Sequence of chain 1.B:
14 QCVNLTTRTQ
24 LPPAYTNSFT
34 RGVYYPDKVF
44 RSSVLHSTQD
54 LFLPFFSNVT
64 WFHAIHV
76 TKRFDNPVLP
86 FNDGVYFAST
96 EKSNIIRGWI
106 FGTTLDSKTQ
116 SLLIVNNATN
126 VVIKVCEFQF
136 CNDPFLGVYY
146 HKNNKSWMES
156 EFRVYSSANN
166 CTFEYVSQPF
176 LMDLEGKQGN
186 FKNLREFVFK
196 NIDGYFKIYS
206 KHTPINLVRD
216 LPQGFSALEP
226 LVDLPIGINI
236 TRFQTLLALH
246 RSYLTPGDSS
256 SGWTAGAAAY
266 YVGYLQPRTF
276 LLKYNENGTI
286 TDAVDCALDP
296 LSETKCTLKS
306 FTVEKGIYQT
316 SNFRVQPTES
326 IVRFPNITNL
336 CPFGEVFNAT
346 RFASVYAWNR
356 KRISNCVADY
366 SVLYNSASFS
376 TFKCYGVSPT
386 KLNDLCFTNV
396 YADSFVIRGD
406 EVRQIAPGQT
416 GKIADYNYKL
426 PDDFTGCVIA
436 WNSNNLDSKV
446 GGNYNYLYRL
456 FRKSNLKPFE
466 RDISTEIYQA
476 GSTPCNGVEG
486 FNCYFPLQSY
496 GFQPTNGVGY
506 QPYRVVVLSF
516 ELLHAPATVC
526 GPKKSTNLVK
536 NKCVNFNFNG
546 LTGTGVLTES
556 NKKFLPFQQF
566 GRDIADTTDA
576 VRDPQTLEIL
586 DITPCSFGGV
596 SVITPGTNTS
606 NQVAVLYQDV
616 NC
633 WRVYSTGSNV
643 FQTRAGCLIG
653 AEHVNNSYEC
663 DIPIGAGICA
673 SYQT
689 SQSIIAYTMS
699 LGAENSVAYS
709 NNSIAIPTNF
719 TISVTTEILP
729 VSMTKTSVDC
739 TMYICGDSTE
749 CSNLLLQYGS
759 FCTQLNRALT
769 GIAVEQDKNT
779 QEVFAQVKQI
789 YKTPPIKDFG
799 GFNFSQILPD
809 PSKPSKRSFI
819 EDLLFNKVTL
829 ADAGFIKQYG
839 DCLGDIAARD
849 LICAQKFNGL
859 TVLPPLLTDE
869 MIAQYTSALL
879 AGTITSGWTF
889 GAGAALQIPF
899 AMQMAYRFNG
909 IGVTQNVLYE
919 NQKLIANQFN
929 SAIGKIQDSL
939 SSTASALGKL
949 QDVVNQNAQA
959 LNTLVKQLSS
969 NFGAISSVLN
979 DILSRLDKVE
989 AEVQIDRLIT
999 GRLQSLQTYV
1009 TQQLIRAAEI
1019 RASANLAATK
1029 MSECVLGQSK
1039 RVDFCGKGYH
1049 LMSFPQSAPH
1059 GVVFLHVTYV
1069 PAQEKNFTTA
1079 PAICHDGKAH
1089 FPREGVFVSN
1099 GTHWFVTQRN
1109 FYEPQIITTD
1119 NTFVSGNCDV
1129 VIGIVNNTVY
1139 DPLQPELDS

Sequence of chain 1.C:
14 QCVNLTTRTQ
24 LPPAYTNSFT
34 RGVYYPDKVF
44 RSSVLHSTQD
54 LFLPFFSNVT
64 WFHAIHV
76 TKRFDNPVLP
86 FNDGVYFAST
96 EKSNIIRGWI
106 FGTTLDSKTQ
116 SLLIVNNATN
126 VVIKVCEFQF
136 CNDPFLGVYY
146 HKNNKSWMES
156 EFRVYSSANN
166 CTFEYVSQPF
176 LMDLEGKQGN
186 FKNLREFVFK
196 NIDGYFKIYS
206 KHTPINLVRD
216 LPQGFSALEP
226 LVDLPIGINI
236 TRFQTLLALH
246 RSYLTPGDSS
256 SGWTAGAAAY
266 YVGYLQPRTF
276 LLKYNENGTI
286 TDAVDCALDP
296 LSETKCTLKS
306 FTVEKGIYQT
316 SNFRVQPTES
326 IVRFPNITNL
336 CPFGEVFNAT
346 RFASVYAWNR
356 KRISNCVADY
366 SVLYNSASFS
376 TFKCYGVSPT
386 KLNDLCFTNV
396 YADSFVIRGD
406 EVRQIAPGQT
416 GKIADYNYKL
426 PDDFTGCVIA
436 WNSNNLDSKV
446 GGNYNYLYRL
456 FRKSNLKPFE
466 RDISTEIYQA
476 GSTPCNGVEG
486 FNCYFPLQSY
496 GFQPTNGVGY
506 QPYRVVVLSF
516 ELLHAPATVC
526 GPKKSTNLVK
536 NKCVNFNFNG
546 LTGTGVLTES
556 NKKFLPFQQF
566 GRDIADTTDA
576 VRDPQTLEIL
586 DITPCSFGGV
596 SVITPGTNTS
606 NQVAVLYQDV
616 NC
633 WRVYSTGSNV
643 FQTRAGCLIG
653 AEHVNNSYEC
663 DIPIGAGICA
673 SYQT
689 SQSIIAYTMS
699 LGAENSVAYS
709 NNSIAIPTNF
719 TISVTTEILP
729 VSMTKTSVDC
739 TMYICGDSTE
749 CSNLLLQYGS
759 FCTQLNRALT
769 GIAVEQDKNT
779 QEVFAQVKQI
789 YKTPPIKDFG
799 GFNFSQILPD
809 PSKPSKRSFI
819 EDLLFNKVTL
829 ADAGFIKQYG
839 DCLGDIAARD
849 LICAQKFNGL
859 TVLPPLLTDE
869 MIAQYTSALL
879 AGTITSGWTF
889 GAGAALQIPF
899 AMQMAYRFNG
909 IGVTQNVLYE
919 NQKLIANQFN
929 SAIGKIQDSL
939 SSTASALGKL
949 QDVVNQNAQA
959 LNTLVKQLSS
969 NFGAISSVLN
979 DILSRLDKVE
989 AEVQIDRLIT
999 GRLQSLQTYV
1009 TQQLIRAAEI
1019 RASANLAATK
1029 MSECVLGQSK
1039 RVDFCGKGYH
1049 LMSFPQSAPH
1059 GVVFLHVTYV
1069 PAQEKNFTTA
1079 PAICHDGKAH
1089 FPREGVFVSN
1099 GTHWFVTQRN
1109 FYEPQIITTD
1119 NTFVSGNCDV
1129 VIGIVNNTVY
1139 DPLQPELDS

This protein binds this small molecule.
Small molecule (SMILES): CC(=O)N[C@H]1[C@H](O[C@H]2[C@H](O)[C@@H](NC(C)=O)CO[C@@H]2CO)O[C@H](CO)[C@@H](O)[C@@H]1O

Binding-site contacts:
Ligand atom N2 contacts residue ASN1074 of chain 1.B at 3.0 Å (h-bond).
Ligand atom N2 contacts residue ALA706 of chain 1.B at 4.4 Å.
Ligand atom C8 contacts residue LYS1073 of chain 1.B at 4.1 Å.
Ligand atom C4 contacts residue ASN1074 of chain 1.B at 4.2 Å.
Ligand atom C8 contacts residue ALA706 of chain 1.B at 4.4 Å (hydrophobic).
Ligand atom O5 contacts residue ASN1074 of chain 1.B at 2.3 Å (h-bond).
Ligand atom C4 contacts residue ALA706 of chain 1.B at 4.5 Å (hydrophobic).
Ligand atom O4 contacts residue ALA706 of chain 1.B at 4.2 Å.
Ligand atom C6 contacts residue ALA706 of chain 1.B at 3.9 Å (hydrophobic).
Ligand atom C3 contacts residue ASN1074 of chain 1.B at 3.8 Å.
Ligand atom C7 contacts residue ASN1074 of chain 1.B at 3.5 Å.
Ligand atom C1 contacts residue GLN895 of chain 1.C at 4.3 Å.
Ligand atom C8 contacts residue GLU1072 of chain 1.B at 3.5 Å.
Ligand atom O7 contacts residue ASN1074 of chain 1.B at 3.5 Å (h-bond).
Ligand atom O5 contacts residue ALA706 of chain 1.B at 4.3 Å.
Ligand atom C8 contacts residue ASN1074 of chain 1.B at 4.4 Å.
Ligand atom C2 contacts residue ASN1074 of chain 1.B at 2.5 Å.
Ligand atom C5 contacts residue ASN1074 of chain 1.B at 3.6 Å.
Ligand atom C5 contacts residue ALA706 of chain 1.B at 3.5 Å (hydrophobic).
Ligand atom C1 contacts residue ASN1074 of chain 1.B at 1.4 Å.